Sequence of chain 1.A:
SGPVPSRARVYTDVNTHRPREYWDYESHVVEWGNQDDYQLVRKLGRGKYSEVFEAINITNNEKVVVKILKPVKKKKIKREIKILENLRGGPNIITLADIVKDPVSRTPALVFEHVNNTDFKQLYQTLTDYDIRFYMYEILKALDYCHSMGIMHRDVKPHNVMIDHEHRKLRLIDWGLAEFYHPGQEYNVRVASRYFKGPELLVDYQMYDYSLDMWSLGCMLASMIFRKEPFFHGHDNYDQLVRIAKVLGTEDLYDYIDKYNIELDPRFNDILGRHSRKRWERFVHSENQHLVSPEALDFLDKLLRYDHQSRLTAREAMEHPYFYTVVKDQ

The protein below binds the small molecule below.
Small molecule (SMILES): Cc1cnc(Cl)c2c1[nH]c1ccc3cc(O)ccc3c12

Binding-site contacts:
Ligand atom C4 contacts residue ILE174 of chain 1.A at 3.9 Å (hydrophobic).
Ligand atom C8 contacts residue MET163 of chain 1.A at 3.7 Å (hydrophobic).
Ligand atom CL18 contacts residue PHE113 of chain 1.A at 3.6 Å.
Ligand atom C6 contacts residue PHE113 of chain 1.A at 4.1 Å (hydrophobic).
Ligand atom C10 contacts residue ILE174 of chain 1.A at 3.6 Å (hydrophobic).
Ligand atom C2 contacts residue VAL66 of chain 1.A at 3.7 Å (hydrophobic).
Ligand atom O1 contacts residue VAL66 of chain 1.A at 3.7 Å.
Ligand atom CL18 contacts residue ASP175 of chain 1.A at 3.9 Å.
Ligand atom C9 contacts residue ILE174 of chain 1.A at 4.0 Å (hydrophobic).
Ligand atom C5 contacts residue ILE174 of chain 1.A at 4.1 Å (hydrophobic).
Ligand atom O1 contacts residue GLU114 of chain 1.A at 2.8 Å (salt-bridge).
Ligand atom C18 contacts residue ASP175 of chain 1.A at 4.2 Å.
Ligand atom N17 contacts residue ASP175 of chain 1.A at 3.6 Å.
Ligand atom C6 contacts residue ILE95 of chain 1.A at 3.9 Å (hydrophobic).
Ligand atom C16 contacts residue ASP175 of chain 1.A at 3.4 Å.
Ligand atom C3 contacts residue VAL66 of chain 1.A at 4.0 Å (hydrophobic).
Ligand atom O1 contacts residue HIS115 of chain 1.A at 3.8 Å.
Ligand atom C15 contacts residue VAL53 of chain 1.A at 4.0 Å (hydrophobic).
Ligand atom CL18 contacts residue LYS68 of chain 1.A at 3.9 Å.
Ligand atom O1 contacts residue ILE95 of chain 1.A at 3.8 Å.
Ligand atom C7 contacts residue MET163 of chain 1.A at 3.8 Å (hydrophobic).
Ligand atom C9 contacts residue MET163 of chain 1.A at 4.2 Å (hydrophobic).
Ligand atom C1 contacts residue GLU114 of chain 1.A at 3.9 Å.
Ligand atom N17 contacts residue LYS68 of chain 1.A at 2.5 Å (salt-bridge).
Ligand atom C6 contacts residue VAL66 of chain 1.A at 4.0 Å (hydrophobic).
Ligand atom C14 contacts residue VAL53 of chain 1.A at 3.8 Å (hydrophobic).
Ligand atom C16 contacts residue LYS68 of chain 1.A at 3.1 Å.
Ligand atom C6 contacts residue ILE174 of chain 1.A at 4.1 Å (hydrophobic).
Ligand atom C5 contacts residue VAL66 of chain 1.A at 3.9 Å (hydrophobic).
Ligand atom C15 contacts residue ASP175 of chain 1.A at 4.0 Å.
Ligand atom C10 contacts residue VAL53 of chain 1.A at 4.1 Å (hydrophobic).
Ligand atom O1 contacts residue VAL116 of chain 1.A at 3.1 Å (h-bond).
Ligand atom N11 contacts residue VAL53 of chain 1.A at 4.0 Å.
Ligand atom C9 contacts residue VAL53 of chain 1.A at 3.9 Å (hydrophobic).
Ligand atom C14 contacts residue ASP175 of chain 1.A at 4.0 Å.
Ligand atom C13 contacts residue ILE174 of chain 1.A at 3.8 Å (hydrophobic).
Ligand atom C1 contacts residue VAL66 of chain 1.A at 3.6 Å (hydrophobic).
Ligand atom C4 contacts residue VAL66 of chain 1.A at 4.0 Å (hydrophobic).
Ligand atom C18 contacts residue LYS68 of chain 1.A at 3.6 Å.
Ligand atom C12 contacts residue VAL53 of chain 1.A at 3.8 Å (hydrophobic).